Binding-site contacts:
Ligand atom F27 contacts residue LEU56 of chain 2.A at 3.2 Å.
Ligand atom C12 contacts residue ALA105 of chain 2.A at 3.5 Å (hydrophobic).
Ligand atom F64 contacts residue LEU172 of chain 6.A at 3.3 Å.
Ligand atom C19 contacts residue ASN53 of chain 2.A at 3.5 Å.
Ligand atom C44 contacts residue ASN57 of chain 2.A at 3.5 Å.
Ligand atom CL47 contacts residue ASP74 of chain 2.A at 3.3 Å.
Ligand atom O57 contacts residue ASN57 of chain 2.A at 2.8 Å (h-bond).
Ligand atom C37 contacts residue GLN63 of chain 2.A at 3.4 Å.
Ligand atom C07 contacts residue THR107 of chain 2.A at 3.5 Å.
Ligand atom O29 contacts residue LYS70 of chain 2.A at 3.3 Å (salt-bridge).
Ligand atom C04 contacts residue ASN53 of chain 2.A at 3.4 Å.
Ligand atom C21 contacts residue ASN57 of chain 2.A at 3.1 Å.
Ligand atom C30 contacts residue ASN57 of chain 2.A at 3.5 Å.
Ligand atom F41 contacts residue GLN63 of chain 2.A at 3.1 Å.
Ligand atom C49 contacts residue ASP74 of chain 2.A at 3.2 Å.
Ligand atom C24 contacts residue LYS70 of chain 2.A at 3.5 Å.
Ligand atom C39 contacts residue GLN63 of chain 2.A at 3.0 Å.
Ligand atom C02 contacts residue ASN57 of chain 2.A at 3.6 Å.
Ligand atom C11 contacts residue TYR130 of chain 2.A at 3.2 Å (hydrophobic).
Ligand atom O57 contacts residue PRO38 of chain 6.A at 3.3 Å.
Ligand atom O59 contacts residue PRO38 of chain 6.A at 3.6 Å.
Ligand atom C23 contacts residue MET66 of chain 2.A at 3.5 Å (hydrophobic).
Ligand atom F42 contacts residue LYS70 of chain 2.A at 3.0 Å.
Ligand atom O51 contacts residue LYS70 of chain 2.A at 3.6 Å (salt-bridge).
Ligand atom C58 contacts residue THR54 of chain 2.A at 3.3 Å.
Ligand atom C12 contacts residue ASN53 of chain 2.A at 3.2 Å.
Ligand atom C12 contacts residue TYR130 of chain 2.A at 3.3 Å (hydrophobic).
Ligand atom N06 contacts residue ASN57 of chain 2.A at 2.9 Å (h-bond).
Ligand atom C16 contacts residue LYS70 of chain 2.A at 3.5 Å.
Ligand atom F26 contacts residue LEU69 of chain 2.A at 3.5 Å.
Ligand atom F26 contacts residue ILE73 of chain 2.A at 3.2 Å.
Ligand atom C19 contacts residue ASN57 of chain 2.A at 3.6 Å.
Ligand atom O59 contacts residue THR54 of chain 2.A at 3.5 Å (h-bond).
Ligand atom C28 contacts residue ASN57 of chain 2.A at 3.4 Å.
Ligand atom F27 contacts residue MET66 of chain 2.A at 3.1 Å.
Ligand atom F26 contacts residue LYS70 of chain 2.A at 3.3 Å.
Ligand atom N17 contacts residue LYS70 of chain 2.A at 3.6 Å.
Ligand atom C21 contacts residue LEU56 of chain 2.A at 3.6 Å (hydrophobic).
Ligand atom N43 contacts residue ASN57 of chain 2.A at 2.7 Å (h-bond).
Ligand atom F64 contacts residue ARG173 of chain 6.A at 3.4 Å.

Sequence of chain 6.A:
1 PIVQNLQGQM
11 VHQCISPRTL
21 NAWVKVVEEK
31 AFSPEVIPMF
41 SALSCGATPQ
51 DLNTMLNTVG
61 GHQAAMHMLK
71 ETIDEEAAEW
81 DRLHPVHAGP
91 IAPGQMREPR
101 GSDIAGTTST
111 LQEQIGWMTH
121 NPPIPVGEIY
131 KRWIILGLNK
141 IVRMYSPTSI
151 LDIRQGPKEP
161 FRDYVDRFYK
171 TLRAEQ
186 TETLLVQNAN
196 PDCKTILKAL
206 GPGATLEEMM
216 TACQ

The small molecule below binds the protein below.
Small molecule (SMILES): CC(C)(C#Cc1ccc(-c2ccc(Cl)c3c(NS(C)(=O)=O)nn(CC(F)(F)F)c23)c([C@H](Cc2cc(F)cc(F)c2)NC(=O)Cn2nc(C(F)(F)F)c3c2C(F)(F)[C@@H]2C[C@H]32)n1)S(C)(=O)=O

Sequence of chain 2.A:
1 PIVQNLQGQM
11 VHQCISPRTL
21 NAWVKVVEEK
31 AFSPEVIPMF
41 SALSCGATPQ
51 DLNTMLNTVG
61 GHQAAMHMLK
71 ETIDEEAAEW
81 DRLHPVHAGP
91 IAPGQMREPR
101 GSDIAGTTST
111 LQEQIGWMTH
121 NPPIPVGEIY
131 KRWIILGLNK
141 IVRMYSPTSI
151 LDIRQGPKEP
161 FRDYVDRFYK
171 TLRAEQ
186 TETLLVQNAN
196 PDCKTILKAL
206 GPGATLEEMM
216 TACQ